The protein below binds the small molecule below.
Small molecule (SMILES): CC(=O)N[C@@H]1[C@@H](O)[C@H](O)[C@@H](CO)O[C@H]1O

Sequence of chain 1.A:
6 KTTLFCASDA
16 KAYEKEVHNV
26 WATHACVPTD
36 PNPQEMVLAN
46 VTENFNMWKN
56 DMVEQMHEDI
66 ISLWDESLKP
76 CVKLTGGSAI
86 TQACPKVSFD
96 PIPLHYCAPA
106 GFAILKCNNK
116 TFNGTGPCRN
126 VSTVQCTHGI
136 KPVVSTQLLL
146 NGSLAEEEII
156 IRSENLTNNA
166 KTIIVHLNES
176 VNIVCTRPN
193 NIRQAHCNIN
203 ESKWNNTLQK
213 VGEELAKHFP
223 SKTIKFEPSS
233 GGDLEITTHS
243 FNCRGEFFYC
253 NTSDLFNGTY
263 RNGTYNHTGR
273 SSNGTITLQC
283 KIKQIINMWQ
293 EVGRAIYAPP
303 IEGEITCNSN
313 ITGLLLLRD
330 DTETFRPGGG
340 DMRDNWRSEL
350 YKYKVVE

Binding-site contacts:
Ligand atom O7 contacts residue PRO230 of chain 1.A at 3.6 Å.
Ligand atom C1 contacts residue THR270 of chain 1.A at 3.7 Å.
Ligand atom C5 contacts residue ASN259 of chain 1.A at 3.7 Å.
Ligand atom C1 contacts residue ASN259 of chain 1.A at 1.4 Å.
Ligand atom O6 contacts residue GLY271 of chain 1.A at 4.4 Å.
Ligand atom C8 contacts residue ASN259 of chain 1.A at 3.8 Å.
Ligand atom C5 contacts residue ASP256 of chain 1.A at 4.5 Å.
Ligand atom O6 contacts residue ARG272 of chain 1.A at 3.2 Å.
Ligand atom O5 contacts residue THR270 of chain 1.A at 3.8 Å.
Ligand atom C5 contacts residue THR270 of chain 1.A at 4.3 Å.
Ligand atom C6 contacts residue ASP256 of chain 1.A at 4.0 Å.
Ligand atom C4 contacts residue ASN259 of chain 1.A at 4.2 Å.
Ligand atom C3 contacts residue ASN259 of chain 1.A at 3.8 Å.
Ligand atom C2 contacts residue SER255 of chain 1.A at 4.4 Å.
Ligand atom C7 contacts residue ASN259 of chain 1.A at 3.6 Å.
Ligand atom N2 contacts residue ASN259 of chain 1.A at 2.7 Å (h-bond).
Ligand atom C7 contacts residue PRO230 of chain 1.A at 3.8 Å (hydrophobic).
Ligand atom C1 contacts residue GLY271 of chain 1.A at 4.1 Å.
Ligand atom C8 contacts residue PRO230 of chain 1.A at 3.6 Å (hydrophobic).
Ligand atom O5 contacts residue ASN259 of chain 1.A at 2.4 Å (h-bond).
Ligand atom C6 contacts residue ARG272 of chain 1.A at 4.0 Å.
Ligand atom C1 contacts residue SER255 of chain 1.A at 4.1 Å.
Ligand atom O5 contacts residue ARG272 of chain 1.A at 4.2 Å.
Ligand atom C8 contacts residue GLU229 of chain 1.A at 4.1 Å.
Ligand atom O5 contacts residue GLY271 of chain 1.A at 3.9 Å.
Ligand atom O5 contacts residue ASP256 of chain 1.A at 3.6 Å (salt-bridge).
Ligand atom C2 contacts residue ASN259 of chain 1.A at 2.5 Å.
Ligand atom O6 contacts residue ASP256 of chain 1.A at 2.7 Å (salt-bridge).
Ligand atom O5 contacts residue SER255 of chain 1.A at 4.4 Å.